Binding-site contacts:
Ligand atom O contacts residue CYS98 of chain 1.F at 2.9 Å (h-bond).
Ligand atom CD1 contacts residue LYS94 of chain 1.F at 3.8 Å.
Ligand atom CA contacts residue VAL95 of chain 1.F at 3.4 Å (hydrophobic).
Ligand atom CE1 contacts residue ARG113 of chain 1.F at 3.8 Å.
Ligand atom C contacts residue PHE143 of chain 1.F at 3.8 Å (hydrophobic).
Ligand atom CD2 contacts residue GLY140 of chain 1.F at 3.6 Å.
Ligand atom N contacts residue CYS98 of chain 1.F at 3.3 Å (h-bond).
Ligand atom CD2 contacts residue SER136 of chain 1.F at 3.3 Å.
Ligand atom CZ contacts residue ARG113 of chain 1.F at 3.6 Å.
Ligand atom CD contacts residue VAL95 of chain 1.F at 3.4 Å (hydrophobic).
Ligand atom CG contacts residue ILE92 of chain 1.F at 3.0 Å (hydrophobic).
Ligand atom N contacts residue SER96 of chain 1.F at 2.9 Å (h-bond).
Ligand atom O contacts residue PHE97 of chain 1.F at 3.4 Å.
Ligand atom CD contacts residue PHE143 of chain 1.F at 3.7 Å (hydrophobic).
Ligand atom CE2 contacts residue TRP120 of chain 1.F at 3.6 Å (hydrophobic).
Ligand atom CB contacts residue GLU93 of chain 1.F at 3.7 Å.
Ligand atom C contacts residue CYS98 of chain 1.F at 3.2 Å (hydrophobic).
Ligand atom CA contacts residue CYS98 of chain 1.F at 3.6 Å (hydrophobic).
Ligand atom CE2 contacts residue HIS137 of chain 1.F at 3.6 Å.
Ligand atom OH contacts residue ARG113 of chain 1.F at 3.4 Å.
Ligand atom CA contacts residue GLU93 of chain 1.F at 3.5 Å.
Ligand atom N contacts residue VAL95 of chain 1.F at 3.2 Å (h-bond).
Ligand atom CD contacts residue ILE92 of chain 1.F at 3.6 Å (hydrophobic).
Ligand atom N contacts residue VAL95 of chain 1.F at 3.4 Å (h-bond).
Ligand atom C contacts residue SER96 of chain 1.F at 3.7 Å.
Ligand atom N contacts residue CYS98 of chain 1.F at 3.5 Å (h-bond).
Ligand atom CE2 contacts residue SER136 of chain 1.F at 3.4 Å.
Ligand atom CA contacts residue SER96 of chain 1.F at 3.6 Å.
Ligand atom CA contacts residue PHE143 of chain 1.F at 3.3 Å (hydrophobic).
Ligand atom CG contacts residue GLY140 of chain 1.F at 3.7 Å.
Ligand atom CB contacts residue LYS150 of chain 1.F at 3.8 Å.
Ligand atom CD1 contacts residue GLU93 of chain 1.F at 3.6 Å.
Ligand atom OH contacts residue HIS137 of chain 1.F at 3.3 Å (h-bond).
Ligand atom C contacts residue VAL95 of chain 1.F at 3.4 Å (hydrophobic).
Ligand atom CD2 contacts residue TRP120 of chain 1.F at 3.8 Å (hydrophobic).
Ligand atom CD1 contacts residue ARG34 of chain 1.F at 3.5 Å.
Ligand atom CB contacts residue VAL95 of chain 1.F at 3.5 Å (hydrophobic).
Ligand atom O contacts residue CYS98 of chain 1.F at 3.7 Å.
Ligand atom N contacts residue PHE143 of chain 1.F at 3.4 Å.
Ligand atom O contacts residue SER136 of chain 1.F at 3.2 Å (h-bond).

A protein and the small-molecule ligand that binds it are described below.
Small molecule (SMILES): CC[C@H](C)[C@H](NC(=O)[C@H](Cc1ccc(O)cc1)NC(=O)[C@H](C)N)C(=O)NCC(=O)N1CCC[C@H]1C(=O)N[C@@H](Cc1ccc(OP(=O)(O)O)cc1)C(=O)N[C@H](C=O)CC(C)C

Sequence of chain 1.F:
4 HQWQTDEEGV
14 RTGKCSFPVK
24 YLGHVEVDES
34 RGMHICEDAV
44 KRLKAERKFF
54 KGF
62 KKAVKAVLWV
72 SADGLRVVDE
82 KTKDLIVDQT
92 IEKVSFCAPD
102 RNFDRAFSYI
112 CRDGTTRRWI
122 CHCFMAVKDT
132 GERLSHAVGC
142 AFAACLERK